The small molecule below binds the protein below.
Small molecule (SMILES): CCc1nc2ccc(Cl)cn2c1C(=O)NCc1ccc(N2CCC(c3ccc(OC(F)(F)F)cc3)CC2)cc1

Sequence of chain 1.O:
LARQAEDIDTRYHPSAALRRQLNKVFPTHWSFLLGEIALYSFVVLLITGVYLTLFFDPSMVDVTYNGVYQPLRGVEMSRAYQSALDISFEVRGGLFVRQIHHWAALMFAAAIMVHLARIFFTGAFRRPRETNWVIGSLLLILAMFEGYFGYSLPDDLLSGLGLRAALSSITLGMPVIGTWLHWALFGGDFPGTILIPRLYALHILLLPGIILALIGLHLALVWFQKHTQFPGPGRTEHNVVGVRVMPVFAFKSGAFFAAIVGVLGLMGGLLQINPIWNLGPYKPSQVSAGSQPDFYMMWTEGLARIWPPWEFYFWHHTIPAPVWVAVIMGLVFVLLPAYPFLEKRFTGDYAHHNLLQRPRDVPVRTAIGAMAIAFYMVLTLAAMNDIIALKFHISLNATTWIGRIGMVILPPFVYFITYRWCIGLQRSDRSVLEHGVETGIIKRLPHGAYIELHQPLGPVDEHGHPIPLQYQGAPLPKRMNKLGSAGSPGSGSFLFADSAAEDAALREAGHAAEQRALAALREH

Binding-site contacts:
Ligand atom C16 contacts residue MET310 of chain 1.O at 3.9 Å (hydrophobic).
Ligand atom N14 contacts residue THR313 of chain 1.O at 3.0 Å (h-bond).
Ligand atom N14 contacts residue ALA179 of chain 1.O at 3.8 Å.
Ligand atom C10 contacts residue THR313 of chain 1.O at 3.9 Å.
Ligand atom C36 contacts residue MET342 of chain 1.O at 3.7 Å (hydrophobic).
Ligand atom C04 contacts residue HIS375 of chain 1.P at 3.8 Å.
Ligand atom C04 contacts residue GLU314 of chain 1.O at 2.8 Å.
Ligand atom C07 contacts residue HIS375 of chain 1.P at 3.7 Å.
Ligand atom CL1 contacts residue GLN305 of chain 1.O at 3.7 Å.
Ligand atom C11 contacts residue ALA317 of chain 1.O at 3.6 Å (hydrophobic).
Ligand atom C02 contacts residue GLY175 of chain 1.O at 3.8 Å.
Ligand atom C05 contacts residue GLY175 of chain 1.O at 3.7 Å.
Ligand atom C21 contacts residue LEU180 of chain 1.O at 3.9 Å (hydrophobic).
Ligand atom C02 contacts residue SER304 of chain 1.O at 3.2 Å.
Ligand atom C15 contacts residue MET310 of chain 1.O at 3.7 Å (hydrophobic).
Ligand atom C16 contacts residue THR313 of chain 1.O at 3.8 Å.
Ligand atom C12 contacts residue GLU314 of chain 1.O at 3.6 Å.
Ligand atom N08 contacts residue HIS375 of chain 1.P at 3.0 Å (h-bond).
Ligand atom N06 contacts residue GLU314 of chain 1.O at 3.0 Å (salt-bridge).
Ligand atom CL1 contacts residue GLY175 of chain 1.O at 3.9 Å.
Ligand atom C05 contacts residue GLU314 of chain 1.O at 3.3 Å.
Ligand atom O39 contacts residue ALA179 of chain 1.O at 3.9 Å.
Ligand atom C18 contacts residue MET342 of chain 1.O at 3.9 Å (hydrophobic).
Ligand atom N08 contacts residue GLU314 of chain 1.O at 3.0 Å (salt-bridge).
Ligand atom C25 contacts residue THR184 of chain 1.O at 3.5 Å.
Ligand atom C38 contacts residue MET310 of chain 1.O at 3.8 Å (hydrophobic).
Ligand atom C17 contacts residue ALA179 of chain 1.O at 3.8 Å (hydrophobic).
Ligand atom C03 contacts residue SER304 of chain 1.O at 2.8 Å.
Ligand atom C03 contacts residue GLU314 of chain 1.O at 3.2 Å.
Ligand atom C38 contacts residue ALA179 of chain 1.O at 3.9 Å (hydrophobic).
Ligand atom C07 contacts residue GLU314 of chain 1.O at 2.8 Å.
Ligand atom C05 contacts residue PRO306 of chain 1.O at 3.8 Å (hydrophobic).
Ligand atom C04 contacts residue SER304 of chain 1.O at 3.7 Å.
Ligand atom CL1 contacts residue SER304 of chain 1.O at 3.4 Å.
Ligand atom C13 contacts residue ALA179 of chain 1.O at 3.6 Å (hydrophobic).
Ligand atom C15 contacts residue THR313 of chain 1.O at 3.2 Å.
Ligand atom C17 contacts residue THR313 of chain 1.O at 3.5 Å.
Ligand atom F32 contacts residue MET187 of chain 1.O at 3.6 Å.
Ligand atom C02 contacts residue GLU314 of chain 1.O at 3.4 Å.
Ligand atom C16 contacts residue ALA179 of chain 1.O at 3.7 Å (hydrophobic).

Sequence of chain 1.P:
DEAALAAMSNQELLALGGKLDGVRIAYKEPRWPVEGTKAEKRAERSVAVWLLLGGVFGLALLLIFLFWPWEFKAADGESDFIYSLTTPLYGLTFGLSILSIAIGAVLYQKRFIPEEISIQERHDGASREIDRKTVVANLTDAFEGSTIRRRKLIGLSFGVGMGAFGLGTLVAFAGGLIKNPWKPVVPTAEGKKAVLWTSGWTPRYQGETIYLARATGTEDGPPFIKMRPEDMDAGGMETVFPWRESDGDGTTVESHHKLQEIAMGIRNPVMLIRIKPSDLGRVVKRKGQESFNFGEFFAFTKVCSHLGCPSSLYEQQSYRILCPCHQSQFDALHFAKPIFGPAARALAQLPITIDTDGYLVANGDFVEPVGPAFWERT